The protein below binds the small molecule below.
Small molecule (SMILES): CC(=O)N[C@@H]1[C@@H](O)[C@H](O)[C@@H](CO)O[C@H]1O

Binding-site contacts:
Ligand atom O7 contacts residue ASN71 of chain 1.F at 3.7 Å.
Ligand atom C7 contacts residue ASN71 of chain 1.F at 3.5 Å.
Ligand atom C2 contacts residue ASN71 of chain 1.F at 2.5 Å.
Ligand atom O5 contacts residue ASN71 of chain 1.F at 2.4 Å (h-bond).
Ligand atom C5 contacts residue ASN71 of chain 1.F at 3.7 Å.
Ligand atom C1 contacts residue ASN71 of chain 1.F at 1.4 Å.
Ligand atom C3 contacts residue ASN71 of chain 1.F at 3.8 Å.
Ligand atom N2 contacts residue ASN71 of chain 1.F at 2.9 Å (h-bond).
Ligand atom C4 contacts residue ASN71 of chain 1.F at 4.2 Å.

Sequence of chain 1.F:
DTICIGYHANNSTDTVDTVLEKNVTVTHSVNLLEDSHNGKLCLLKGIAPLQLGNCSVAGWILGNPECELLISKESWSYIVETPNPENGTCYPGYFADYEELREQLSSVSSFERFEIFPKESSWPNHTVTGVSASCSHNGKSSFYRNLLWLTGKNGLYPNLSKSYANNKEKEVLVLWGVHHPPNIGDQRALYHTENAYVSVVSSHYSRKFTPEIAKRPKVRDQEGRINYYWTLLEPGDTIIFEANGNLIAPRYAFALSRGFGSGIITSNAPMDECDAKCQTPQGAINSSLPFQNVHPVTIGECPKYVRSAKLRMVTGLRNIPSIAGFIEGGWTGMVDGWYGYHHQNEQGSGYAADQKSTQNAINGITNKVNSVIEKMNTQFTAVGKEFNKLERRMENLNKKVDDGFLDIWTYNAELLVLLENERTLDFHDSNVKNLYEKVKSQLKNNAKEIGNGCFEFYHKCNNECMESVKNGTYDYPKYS